Binding-site contacts:
Ligand atom C8 contacts residue VAL199 of chain 9.B at 3.7 Å (hydrophobic).
Ligand atom N3 contacts residue ILE194 of chain 9.B at 3.6 Å.
Ligand atom C5 contacts residue VAL196 of chain 9.B at 3.8 Å (hydrophobic).
Ligand atom C11 contacts residue LEU134 of chain 9.B at 3.8 Å (hydrophobic).
Ligand atom C17 contacts residue PHE237 of chain 9.B at 3.7 Å (hydrophobic).
Ligand atom C10 contacts residue ILE110 of chain 9.B at 3.5 Å (hydrophobic).
Ligand atom C3 contacts residue TYR159 of chain 9.B at 3.6 Å (hydrophobic).
Ligand atom C2 contacts residue TYR159 of chain 9.B at 3.5 Å (hydrophobic).
Ligand atom O22 contacts residue TYR205 of chain 9.B at 3.8 Å.
Ligand atom C2 contacts residue ILE194 of chain 9.B at 3.5 Å (hydrophobic).
Ligand atom C12 contacts residue PHE237 of chain 9.B at 3.5 Å (hydrophobic).
Ligand atom C4 contacts residue TYR159 of chain 9.B at 3.5 Å (hydrophobic).
Ligand atom C21 contacts residue PHE237 of chain 9.B at 3.7 Å (hydrophobic).
Ligand atom C17 contacts residue TYR112 of chain 9.B at 3.8 Å (hydrophobic).
Ligand atom C21 contacts residue TYR112 of chain 9.B at 3.3 Å (hydrophobic).
Ligand atom N3 contacts residue LEU240 of chain 9.B at 3.5 Å.
Ligand atom C18 contacts residue PHE237 of chain 9.B at 3.6 Å (hydrophobic).
Ligand atom C10 contacts residue MET132 of chain 9.B at 3.3 Å (hydrophobic).
Ligand atom C11 contacts residue ILE110 of chain 9.B at 3.6 Å (hydrophobic).
Ligand atom O22 contacts residue TYR112 of chain 9.B at 3.5 Å.
Ligand atom C25 contacts residue ASP236 of chain 9.B at 3.5 Å.
Ligand atom C20 contacts residue TYR205 of chain 9.B at 3.5 Å (hydrophobic).
Ligand atom C13 contacts residue MET132 of chain 9.B at 3.8 Å (hydrophobic).
Ligand atom N3 contacts residue TYR159 of chain 9.B at 3.9 Å.
Ligand atom C4 contacts residue VAL196 of chain 9.B at 3.9 Å (hydrophobic).
Ligand atom O23 contacts residue TYR112 of chain 9.B at 3.5 Å.
Ligand atom N6 contacts residue VAL196 of chain 9.B at 3.9 Å.
Ligand atom C18 contacts residue TYR112 of chain 9.B at 3.7 Å (hydrophobic).
Ligand atom C19 contacts residue TYR205 of chain 9.B at 3.7 Å (hydrophobic).
Ligand atom O23 contacts residue PHE237 of chain 9.B at 3.8 Å.
Ligand atom C25 contacts residue SER206 of chain 9.B at 3.8 Å.
Ligand atom C7 contacts residue TYR159 of chain 9.B at 3.7 Å (hydrophobic).
Ligand atom C8 contacts residue VAL196 of chain 9.B at 3.6 Å (hydrophobic).
Ligand atom N4 contacts residue LEU134 of chain 9.B at 3.7 Å.
Ligand atom C13 contacts residue VAL199 of chain 9.B at 3.7 Å (hydrophobic).
Ligand atom N4 contacts residue LEU240 of chain 9.B at 3.6 Å.
Ligand atom C7 contacts residue VAL196 of chain 9.B at 3.6 Å (hydrophobic).
Ligand atom C1 contacts residue PRO181 of chain 9.B at 3.7 Å (hydrophobic).
Ligand atom C3 contacts residue ALA24 of chain 9.D at 3.5 Å (hydrophobic).
Ligand atom O14 contacts residue MET132 of chain 9.B at 3.4 Å.

Sequence of chain 9.D:
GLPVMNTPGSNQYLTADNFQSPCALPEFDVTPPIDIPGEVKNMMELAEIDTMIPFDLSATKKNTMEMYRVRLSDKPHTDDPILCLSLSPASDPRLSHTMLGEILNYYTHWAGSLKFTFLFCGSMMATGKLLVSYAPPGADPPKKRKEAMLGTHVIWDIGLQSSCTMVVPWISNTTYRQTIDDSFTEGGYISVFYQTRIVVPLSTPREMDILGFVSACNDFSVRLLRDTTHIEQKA

This protein binds this small molecule.
Small molecule (SMILES): CCOC(=O)c1ccc(OCCC2CCN(c3ccc(C)nn3)CC2)cc1

Sequence of chain 9.B:
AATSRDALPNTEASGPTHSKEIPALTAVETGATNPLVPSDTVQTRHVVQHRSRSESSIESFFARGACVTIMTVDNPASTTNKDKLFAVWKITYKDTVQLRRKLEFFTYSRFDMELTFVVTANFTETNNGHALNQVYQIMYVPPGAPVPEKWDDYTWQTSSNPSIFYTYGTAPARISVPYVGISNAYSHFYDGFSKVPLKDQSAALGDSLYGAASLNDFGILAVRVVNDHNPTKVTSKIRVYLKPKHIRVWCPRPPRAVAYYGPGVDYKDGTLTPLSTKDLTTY